Binding-site contacts:
Ligand atom O5 contacts residue SER41 of chain 1.A at 3.7 Å.
Ligand atom C5 contacts residue ASN294 of chain 1.A at 3.7 Å.
Ligand atom C1 contacts residue ASN294 of chain 1.A at 1.4 Å.
Ligand atom C3 contacts residue ASN294 of chain 1.A at 3.8 Å.
Ligand atom O6 contacts residue GLY310 of chain 1.A at 2.8 Å (h-bond).
Ligand atom C4 contacts residue ASN294 of chain 1.A at 4.2 Å.
Ligand atom O7 contacts residue ASN294 of chain 1.A at 3.4 Å (h-bond).
Ligand atom C2 contacts residue ASN294 of chain 1.A at 2.4 Å.
Ligand atom C1 contacts residue GLY310 of chain 1.A at 4.0 Å.
Ligand atom C6 contacts residue GLY310 of chain 1.A at 3.7 Å.
Ligand atom O5 contacts residue ASN294 of chain 1.A at 2.4 Å (h-bond).
Ligand atom C8 contacts residue ASN294 of chain 1.A at 3.7 Å.
Ligand atom C5 contacts residue GLY310 of chain 1.A at 4.2 Å.
Ligand atom C6 contacts residue SER41 of chain 1.A at 4.4 Å.
Ligand atom C1 contacts residue SER41 of chain 1.A at 3.9 Å.
Ligand atom C5 contacts residue SER41 of chain 1.A at 3.9 Å.
Ligand atom O6 contacts residue SER41 of chain 1.A at 3.4 Å (h-bond).
Ligand atom C7 contacts residue ASN294 of chain 1.A at 3.5 Å.
Ligand atom N2 contacts residue ASN294 of chain 1.A at 2.9 Å (h-bond).
Ligand atom O5 contacts residue GLY310 of chain 1.A at 3.3 Å.

Sequence of chain 1.A:
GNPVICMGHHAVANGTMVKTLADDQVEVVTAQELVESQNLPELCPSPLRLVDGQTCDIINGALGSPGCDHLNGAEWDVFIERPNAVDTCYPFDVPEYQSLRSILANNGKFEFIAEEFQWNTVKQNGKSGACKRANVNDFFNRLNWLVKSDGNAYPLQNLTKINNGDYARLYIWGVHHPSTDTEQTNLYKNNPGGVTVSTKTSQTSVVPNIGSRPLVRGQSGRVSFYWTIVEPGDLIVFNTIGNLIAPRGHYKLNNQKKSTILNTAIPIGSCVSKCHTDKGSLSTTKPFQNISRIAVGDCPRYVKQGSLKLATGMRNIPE

The protein below binds the small molecule below.
Small molecule (SMILES): CC(=O)N[C@@H]1[C@@H](O)[C@H](O)[C@@H](CO)O[C@H]1O